Sequence of chain 41.K:
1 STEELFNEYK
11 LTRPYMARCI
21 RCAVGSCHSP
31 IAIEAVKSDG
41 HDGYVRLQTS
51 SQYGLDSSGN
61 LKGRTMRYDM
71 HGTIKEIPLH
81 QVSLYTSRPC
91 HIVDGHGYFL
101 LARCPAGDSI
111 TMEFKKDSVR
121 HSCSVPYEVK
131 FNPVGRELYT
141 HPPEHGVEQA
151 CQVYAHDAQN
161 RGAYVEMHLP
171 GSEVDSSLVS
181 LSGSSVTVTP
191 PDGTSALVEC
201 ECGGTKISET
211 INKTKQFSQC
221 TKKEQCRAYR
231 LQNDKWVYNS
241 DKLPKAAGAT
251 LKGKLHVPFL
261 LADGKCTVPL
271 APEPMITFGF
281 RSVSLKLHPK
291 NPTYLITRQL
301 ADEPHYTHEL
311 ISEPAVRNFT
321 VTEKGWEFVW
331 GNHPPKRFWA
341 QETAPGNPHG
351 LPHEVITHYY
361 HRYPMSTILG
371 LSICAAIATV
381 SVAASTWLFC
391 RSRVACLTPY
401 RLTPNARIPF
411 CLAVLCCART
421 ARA

Binding-site contacts:
Ligand atom C7 contacts residue ASN212 of chain 41.K at 3.7 Å.
Ligand atom C1 contacts residue ASN212 of chain 41.K at 1.4 Å.
Ligand atom N2 contacts residue ILE211 of chain 41.K at 4.0 Å.
Ligand atom O7 contacts residue ASN212 of chain 41.K at 4.1 Å.
Ligand atom C4 contacts residue ASN212 of chain 41.K at 4.2 Å.
Ligand atom C5 contacts residue ASN212 of chain 41.K at 3.7 Å.
Ligand atom N2 contacts residue ASN212 of chain 41.K at 2.9 Å (h-bond).
Ligand atom C1 contacts residue ILE211 of chain 41.K at 4.2 Å (hydrophobic).
Ligand atom O5 contacts residue ASN212 of chain 41.K at 2.4 Å (h-bond).
Ligand atom C3 contacts residue ASN212 of chain 41.K at 3.8 Å.
Ligand atom C2 contacts residue ASN212 of chain 41.K at 2.5 Å.

This small molecule binds to this protein.
Small molecule (SMILES): CC(=O)N[C@@H]1[C@@H](O)[C@H](O)[C@@H](CO)O[C@H]1O